Binding-site contacts:
Ligand atom O4 contacts residue POG1 of chain 1.I at 3.5 Å.
Ligand atom C18 contacts residue ALA648 of chain 1.A at 3.8 Å (hydrophobic).
Ligand atom O5 contacts residue POG1 of chain 1.I at 3.4 Å.
Ligand atom O5 contacts residue ALA646 of chain 1.A at 4.2 Å.
Ligand atom C12 contacts residue POG1 of chain 1.I at 3.8 Å.
Ligand atom C11 contacts residue ALA648 of chain 1.A at 3.8 Å (hydrophobic).
Ligand atom C11 contacts residue ALA646 of chain 1.A at 4.2 Å (hydrophobic).
Ligand atom O3 contacts residue POG1 of chain 1.I at 4.3 Å.
Ligand atom C18 contacts residue LEU632 of chain 1.A at 3.4 Å (hydrophobic).
Ligand atom C19 contacts residue ALA674 of chain 1.A at 3.9 Å (hydrophobic).
Ligand atom C19 contacts residue GLY647 of chain 1.A at 4.5 Å.
Ligand atom C4 contacts residue GLY645 of chain 1.A at 4.4 Å.
Ligand atom C7 contacts residue BOG1 of chain 1.B at 4.2 Å.
Ligand atom C13 contacts residue ALA648 of chain 1.A at 4.5 Å (hydrophobic).
Ligand atom C18 contacts residue GLY647 of chain 1.A at 3.7 Å.
Ligand atom C12 contacts residue ALA646 of chain 1.A at 4.3 Å (hydrophobic).
Ligand atom O1 contacts residue GLY645 of chain 1.A at 4.2 Å.
Ligand atom O1 contacts residue ALA646 of chain 1.A at 4.1 Å.
Ligand atom C9 contacts residue POG1 of chain 1.I at 3.7 Å.
Ligand atom C20 contacts residue POG1 of chain 1.I at 3.5 Å.
Ligand atom C13 contacts residue LEU632 of chain 1.A at 4.3 Å (hydrophobic).
Ligand atom C8 contacts residue POG1 of chain 1.I at 4.1 Å.
Ligand atom O4 contacts residue ALA646 of chain 1.A at 4.5 Å.
Ligand atom C21 contacts residue BOG1 of chain 1.B at 4.2 Å.
Ligand atom C11 contacts residue GLY647 of chain 1.A at 3.9 Å.
Ligand atom O6 contacts residue POG1 of chain 1.I at 3.5 Å.
Ligand atom C4 contacts residue BOG1 of chain 1.B at 4.2 Å.
Ligand atom C19 contacts residue ALA648 of chain 1.A at 4.2 Å (hydrophobic).
Ligand atom C10 contacts residue POG1 of chain 1.I at 4.1 Å.
Ligand atom O1 contacts residue POG1 of chain 1.I at 3.3 Å.
Ligand atom C18 contacts residue ALA646 of chain 1.A at 3.5 Å (hydrophobic).
Ligand atom C11 contacts residue POG1 of chain 1.I at 4.3 Å.
Ligand atom C19 contacts residue PHE696 of chain 1.A at 4.4 Å (hydrophobic).
Ligand atom C6 contacts residue BOG1 of chain 1.B at 3.7 Å.
Ligand atom C10 contacts residue ALA646 of chain 1.A at 4.4 Å (hydrophobic).

Sequence of chain 1.A:
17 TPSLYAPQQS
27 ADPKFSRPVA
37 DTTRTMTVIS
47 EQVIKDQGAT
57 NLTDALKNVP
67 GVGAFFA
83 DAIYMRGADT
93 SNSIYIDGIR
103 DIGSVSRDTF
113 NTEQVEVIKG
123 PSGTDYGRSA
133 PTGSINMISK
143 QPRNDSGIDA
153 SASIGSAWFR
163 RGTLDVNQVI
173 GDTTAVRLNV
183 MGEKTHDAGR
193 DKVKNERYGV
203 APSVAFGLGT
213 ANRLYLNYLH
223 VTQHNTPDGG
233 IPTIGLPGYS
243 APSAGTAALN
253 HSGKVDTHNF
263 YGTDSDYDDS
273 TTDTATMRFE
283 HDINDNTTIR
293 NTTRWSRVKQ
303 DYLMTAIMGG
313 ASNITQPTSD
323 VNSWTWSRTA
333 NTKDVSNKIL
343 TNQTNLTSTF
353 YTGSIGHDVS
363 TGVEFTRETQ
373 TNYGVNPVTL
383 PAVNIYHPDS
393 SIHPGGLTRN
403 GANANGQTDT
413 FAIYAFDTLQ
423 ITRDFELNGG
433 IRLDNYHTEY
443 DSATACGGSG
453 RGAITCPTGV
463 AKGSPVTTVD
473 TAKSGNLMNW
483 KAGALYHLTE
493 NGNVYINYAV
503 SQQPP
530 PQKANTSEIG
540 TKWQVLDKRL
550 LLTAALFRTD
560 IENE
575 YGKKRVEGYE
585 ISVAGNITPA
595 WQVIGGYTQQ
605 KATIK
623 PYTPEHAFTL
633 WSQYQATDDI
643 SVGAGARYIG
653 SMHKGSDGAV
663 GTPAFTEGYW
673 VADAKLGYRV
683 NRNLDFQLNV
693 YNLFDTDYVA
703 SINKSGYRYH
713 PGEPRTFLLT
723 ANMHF

This small molecule binds to this protein.
Small molecule (SMILES): C[C@H](CO)OC[C@@H](C)OC[C@@H](C)OC[C@@H](C)OC[C@@H](C)OC[C@H](C)OC[C@@H](C)O